This protein binds this small molecule.
Small molecule (SMILES): CC(=O)N[C@H]1[C@H](O[C@H]2[C@H](O)[C@@H](NC(C)=O)CO[C@@H]2CO)O[C@H](CO)[C@@H](O)[C@@H]1O

Sequence of chain 33.A:
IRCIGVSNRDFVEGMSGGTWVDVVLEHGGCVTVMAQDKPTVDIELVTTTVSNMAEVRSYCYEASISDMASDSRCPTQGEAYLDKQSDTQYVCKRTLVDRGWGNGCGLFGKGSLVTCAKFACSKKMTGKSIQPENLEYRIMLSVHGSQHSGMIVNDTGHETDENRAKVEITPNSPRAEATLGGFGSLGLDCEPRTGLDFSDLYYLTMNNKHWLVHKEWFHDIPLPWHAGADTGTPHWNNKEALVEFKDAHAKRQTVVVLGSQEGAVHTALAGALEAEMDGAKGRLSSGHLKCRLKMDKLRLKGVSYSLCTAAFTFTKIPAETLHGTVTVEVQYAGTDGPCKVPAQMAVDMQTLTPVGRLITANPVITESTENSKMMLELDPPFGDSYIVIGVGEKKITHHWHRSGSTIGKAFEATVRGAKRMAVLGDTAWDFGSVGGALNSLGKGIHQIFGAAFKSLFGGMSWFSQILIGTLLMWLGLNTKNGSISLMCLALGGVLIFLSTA

Binding-site contacts:
Ligand atom C1 contacts residue THR156 of chain 33.A at 3.4 Å.
Ligand atom C7 contacts residue ASN154 of chain 33.A at 3.5 Å.
Ligand atom C1 contacts residue ASN154 of chain 33.A at 3.0 Å.
Ligand atom C2 contacts residue THR156 of chain 33.A at 3.9 Å.
Ligand atom C2 contacts residue ASN154 of chain 33.A at 4.0 Å.
Ligand atom N2 contacts residue ASN154 of chain 33.A at 3.8 Å.
Ligand atom C5 contacts residue THR156 of chain 33.A at 4.3 Å.
Ligand atom O7 contacts residue ASN154 of chain 33.A at 3.3 Å (h-bond).
Ligand atom C7 contacts residue GLY150 of chain 33.A at 4.3 Å.
Ligand atom C3 contacts residue THR156 of chain 33.A at 4.0 Å.
Ligand atom O5 contacts residue THR156 of chain 33.A at 4.2 Å.
Ligand atom O5 contacts residue ASN154 of chain 33.A at 4.0 Å.
Ligand atom N2 contacts residue THR156 of chain 33.A at 3.8 Å.
Ligand atom C1 contacts residue MET151 of chain 33.A at 4.4 Å (hydrophobic).
Ligand atom C8 contacts residue ASN154 of chain 33.A at 3.9 Å.
Ligand atom O7 contacts residue GLY150 of chain 33.A at 3.4 Å (h-bond).